Sequence of chain 1.B:
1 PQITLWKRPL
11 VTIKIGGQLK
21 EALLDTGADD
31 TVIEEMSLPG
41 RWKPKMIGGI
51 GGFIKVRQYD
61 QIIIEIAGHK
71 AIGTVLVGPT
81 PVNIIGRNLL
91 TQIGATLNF

The protein below binds the small molecule below.
Small molecule (SMILES): CCCC[C@@H](CN[C@@H](CCCC)C(=O)N[C@@H](CCC(N)=O)C(=O)N[C@@H](CCCNC(N)=[NH2+])C(N)=O)NC(=O)[C@@H](NC(=O)[C@@H](NC(C)=O)[C@@H](C)O)[C@@H](C)CC

Binding-site contacts:
Ligand atom OE1 contacts residue ASP30 of chain 1.B at 2.8 Å (salt-bridge).
Ligand atom O1 contacts residue ALA28 of chain 1.A at 3.3 Å.
Ligand atom N2 contacts residue GLY27 of chain 1.A at 2.8 Å (h-bond).
Ligand atom O1 contacts residue ASP29 of chain 1.A at 2.8 Å (salt-bridge).
Ligand atom N1 contacts residue GLY48 of chain 1.A at 2.9 Å (h-bond).
Ligand atom CG5 contacts residue ASP29 of chain 1.B at 3.5 Å.
Ligand atom O1 contacts residue GLY27 of chain 1.A at 3.3 Å (h-bond).
Ligand atom CB3 contacts residue ASP25 of chain 1.A at 3.2 Å.
Ligand atom O5 contacts residue ILE47 of chain 1.B at 3.6 Å.
Ligand atom NE contacts residue ARG8 of chain 1.A at 3.2 Å (salt-bridge).
Ligand atom CA5 contacts residue ASP29 of chain 1.B at 3.3 Å.
Ligand atom CA2 contacts residue GLY27 of chain 1.A at 3.4 Å.
Ligand atom CB contacts residue ASP29 of chain 1.A at 3.2 Å.
Ligand atom OE1 contacts residue ASP29 of chain 1.B at 2.9 Å (salt-bridge).
Ligand atom CD1 contacts residue ASP30 of chain 1.A at 3.5 Å.
Ligand atom N contacts residue GLY48 of chain 1.A at 2.9 Å (h-bond).
Ligand atom C contacts residue GLY48 of chain 1.A at 3.4 Å.
Ligand atom OE1 contacts residue ALA28 of chain 1.B at 3.5 Å.
Ligand atom O4 contacts residue ASP29 of chain 1.B at 3.1 Å (salt-bridge).
Ligand atom CA4 contacts residue GLY48 of chain 1.B at 3.4 Å.
Ligand atom CB2 contacts residue ASP25 of chain 1.B at 3.3 Å.
Ligand atom CG2 contacts residue ARG8 of chain 1.B at 3.5 Å.
Ligand atom N3 contacts residue ASP25 of chain 1.A at 3.1 Å (salt-bridge).
Ligand atom N4 contacts residue GLY27 of chain 1.B at 2.9 Å (h-bond).
Ligand atom NE2 contacts residue ILE47 of chain 1.B at 3.4 Å.
Ligand atom CA3 contacts residue ASP25 of chain 1.A at 3.1 Å.
Ligand atom CB2 contacts residue GLY27 of chain 1.A at 3.2 Å.
Ligand atom C3 contacts residue ASP25 of chain 1.B at 3.2 Å.
Ligand atom O4 contacts residue GLY27 of chain 1.B at 3.2 Å (h-bond).
Ligand atom N5 contacts residue GLY48 of chain 1.B at 3.0 Å (h-bond).
Ligand atom CH3 contacts residue GLY48 of chain 1.A at 3.2 Å.
Ligand atom CG contacts residue GLY27 of chain 1.A at 3.6 Å.
Ligand atom CG5 contacts residue ARG8 of chain 1.A at 3.0 Å.
Ligand atom O5 contacts residue GLY48 of chain 1.B at 2.8 Å (h-bond).
Ligand atom CA3 contacts residue GLY27 of chain 1.B at 3.4 Å.
Ligand atom O4 contacts residue ALA28 of chain 1.B at 3.5 Å.
Ligand atom CG4 contacts residue ILE50 of chain 1.A at 3.6 Å (hydrophobic).
Ligand atom N6 contacts residue ASP29 of chain 1.B at 3.1 Å (salt-bridge).
Ligand atom CG2 contacts residue ASP29 of chain 1.A at 3.3 Å.
Ligand atom NE2 contacts residue ASP30 of chain 1.B at 3.0 Å (salt-bridge).

Sequence of chain 1.A:
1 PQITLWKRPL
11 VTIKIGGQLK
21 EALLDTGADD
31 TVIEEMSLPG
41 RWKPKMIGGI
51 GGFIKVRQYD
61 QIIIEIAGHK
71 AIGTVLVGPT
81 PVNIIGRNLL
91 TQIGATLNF